The small molecule below binds the protein below.
Small molecule (SMILES): CC(C)(Cc1ccc2ccccc2c1)NC[C@@H](O)COc1cccc(Cl)c1C#N

Binding-site contacts:
Ligand atom C3 contacts residue GLU837 of chain 1.B at 3.4 Å.
Ligand atom N1 contacts residue TYR825 of chain 1.B at 3.2 Å.
Ligand atom C6 contacts residue PHE684 of chain 1.B at 3.2 Å (hydrophobic).
Ligand atom C17 contacts residue LEU773 of chain 1.B at 3.7 Å (hydrophobic).
Ligand atom C23 contacts residue TYR825 of chain 1.B at 3.7 Å (hydrophobic).
Ligand atom O1 contacts residue TYR825 of chain 1.B at 3.0 Å (h-bond).
Ligand atom O2 contacts residue GLU837 of chain 1.B at 3.2 Å (salt-bridge).
Ligand atom N2 contacts residue GLN681 of chain 1.B at 2.8 Å (h-bond).
Ligand atom C2 contacts residue GLN681 of chain 1.B at 3.4 Å.
Ligand atom C22 contacts residue GLU767 of chain 1.B at 3.5 Å.
Ligand atom C19 contacts residue TYR825 of chain 1.B at 3.3 Å (hydrophobic).
Ligand atom C4 contacts residue GLN681 of chain 1.B at 3.2 Å.
Ligand atom C7 contacts residue PHE821 of chain 1.B at 3.6 Å (hydrophobic).
Ligand atom O2 contacts residue ARG680 of chain 1.B at 3.2 Å (salt-bridge).
Ligand atom C14 contacts residue GLU837 of chain 1.B at 3.6 Å.
Ligand atom C10 contacts residue PHE814 of chain 1.B at 3.4 Å (hydrophobic).
Ligand atom C3 contacts residue PHE821 of chain 1.B at 3.5 Å (hydrophobic).
Ligand atom C13 contacts residue ILE841 of chain 1.B at 3.5 Å (hydrophobic).
Ligand atom C12 contacts residue PHE684 of chain 1.B at 3.6 Å (hydrophobic).
Ligand atom C8 contacts residue PHE684 of chain 1.B at 3.4 Å (hydrophobic).
Ligand atom C15 contacts residue GLU837 of chain 1.B at 3.6 Å.
Ligand atom C23 contacts residue GLU767 of chain 1.B at 3.1 Å.
Ligand atom C16 contacts residue GLN681 of chain 1.B at 3.4 Å.
Ligand atom C9 contacts residue PHE814 of chain 1.B at 3.6 Å (hydrophobic).
Ligand atom C7 contacts residue PHE684 of chain 1.B at 3.3 Å (hydrophobic).
Ligand atom C16 contacts residue TYR825 of chain 1.B at 3.3 Å (hydrophobic).
Ligand atom C4 contacts residue GLU837 of chain 1.B at 3.6 Å.
Ligand atom C1 contacts residue GLN681 of chain 1.B at 3.7 Å.
Ligand atom N2 contacts residue GLU837 of chain 1.B at 2.7 Å (salt-bridge).
Ligand atom C15 contacts residue GLN681 of chain 1.B at 3.4 Å.
Ligand atom O2 contacts residue GLN681 of chain 1.B at 2.4 Å (h-bond).
Ligand atom C9 contacts residue TRP818 of chain 1.B at 3.4 Å (hydrophobic).
Ligand atom C16 contacts residue GLU837 of chain 1.B at 3.6 Å.
Ligand atom C24 contacts residue TYR825 of chain 1.B at 3.4 Å (hydrophobic).
Ligand atom C15 contacts residue LEU773 of chain 1.B at 3.6 Å (hydrophobic).
Ligand atom C18 contacts residue TYR825 of chain 1.B at 3.0 Å (hydrophobic).
Ligand atom C2 contacts residue GLU837 of chain 1.B at 3.3 Å.
Ligand atom C17 contacts residue TYR825 of chain 1.B at 3.2 Å (hydrophobic).
Ligand atom C8 contacts residue TRP818 of chain 1.B at 3.5 Å (hydrophobic).
Ligand atom C1 contacts residue ILE777 of chain 1.B at 3.6 Å (hydrophobic).

Sequence of chain 1.B:
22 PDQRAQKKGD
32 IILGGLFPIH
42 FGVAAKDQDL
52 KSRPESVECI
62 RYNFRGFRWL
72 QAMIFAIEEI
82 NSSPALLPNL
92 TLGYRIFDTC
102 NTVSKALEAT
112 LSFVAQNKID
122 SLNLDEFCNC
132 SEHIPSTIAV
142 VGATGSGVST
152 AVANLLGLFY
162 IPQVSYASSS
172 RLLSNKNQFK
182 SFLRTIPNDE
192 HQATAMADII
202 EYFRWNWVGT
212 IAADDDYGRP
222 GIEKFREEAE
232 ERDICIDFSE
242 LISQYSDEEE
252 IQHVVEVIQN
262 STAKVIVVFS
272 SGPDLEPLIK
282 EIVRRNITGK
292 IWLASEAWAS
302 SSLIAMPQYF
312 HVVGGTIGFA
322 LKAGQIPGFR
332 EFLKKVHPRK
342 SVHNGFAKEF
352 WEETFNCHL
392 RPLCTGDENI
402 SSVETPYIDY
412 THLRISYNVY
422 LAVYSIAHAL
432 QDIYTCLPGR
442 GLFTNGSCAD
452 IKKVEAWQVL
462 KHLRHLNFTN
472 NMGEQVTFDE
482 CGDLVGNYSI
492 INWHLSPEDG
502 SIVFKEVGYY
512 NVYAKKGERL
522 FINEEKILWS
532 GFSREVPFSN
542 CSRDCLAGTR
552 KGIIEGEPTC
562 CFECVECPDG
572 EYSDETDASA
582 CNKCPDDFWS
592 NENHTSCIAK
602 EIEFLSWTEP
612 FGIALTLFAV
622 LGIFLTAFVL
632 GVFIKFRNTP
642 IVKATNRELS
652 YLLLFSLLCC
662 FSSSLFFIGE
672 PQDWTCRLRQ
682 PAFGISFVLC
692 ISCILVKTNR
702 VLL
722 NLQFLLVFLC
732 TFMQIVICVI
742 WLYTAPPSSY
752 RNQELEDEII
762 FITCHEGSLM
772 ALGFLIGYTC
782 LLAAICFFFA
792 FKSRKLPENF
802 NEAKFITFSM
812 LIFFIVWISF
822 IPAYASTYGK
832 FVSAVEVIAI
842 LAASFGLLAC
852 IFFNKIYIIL